Sequence of chain 3.A:
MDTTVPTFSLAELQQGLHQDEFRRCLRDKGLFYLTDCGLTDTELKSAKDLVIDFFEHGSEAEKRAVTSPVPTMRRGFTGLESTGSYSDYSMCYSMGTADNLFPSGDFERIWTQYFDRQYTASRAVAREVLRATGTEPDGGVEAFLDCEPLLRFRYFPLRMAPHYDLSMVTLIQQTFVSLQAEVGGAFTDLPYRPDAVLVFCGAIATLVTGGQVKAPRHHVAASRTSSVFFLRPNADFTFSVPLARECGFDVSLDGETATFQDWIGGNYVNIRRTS

Binding-site contacts:
Ligand atom C1 contacts residue HIS183 of chain 3.A at 3.9 Å.
Ligand atom O2 contacts residue HIS243 of chain 3.A at 4.2 Å.
Ligand atom C1 contacts residue PHE264 of chain 3.A at 4.0 Å (hydrophobic).
Ligand atom O2 contacts residue MET180 of chain 3.A at 3.9 Å.
Ligand atom C1 contacts residue VAL262 of chain 3.A at 4.2 Å (hydrophobic).
Ligand atom O5 contacts residue MET180 of chain 3.A at 4.0 Å.
Ligand atom O3 contacts residue ILE192 of chain 3.A at 4.0 Å.
Ligand atom C5 contacts residue ARG258 of chain 3.A at 3.5 Å.
Ligand atom O5 contacts residue ASP185 of chain 3.A at 4.3 Å.
Ligand atom O5 contacts residue HIS183 of chain 3.A at 3.3 Å (h-bond).
Ligand atom O4 contacts residue ARG258 of chain 3.A at 2.9 Å (salt-bridge).
Ligand atom C3 contacts residue MET180 of chain 3.A at 3.6 Å (hydrophobic).
Ligand atom O2 contacts residue PHE264 of chain 3.A at 3.7 Å.
Ligand atom O4 contacts residue VAL262 of chain 3.A at 4.3 Å.
Ligand atom O1 contacts residue MET180 of chain 3.A at 3.6 Å.
Ligand atom C2 contacts residue FE1 of chain 3.B at 3.0 Å.
Ligand atom C3 contacts residue VAL262 of chain 3.A at 4.1 Å (hydrophobic).
Ligand atom O1 contacts residue PHE264 of chain 3.A at 3.9 Å.
Ligand atom O1 contacts residue VAL262 of chain 3.A at 4.0 Å.
Ligand atom C2 contacts residue HIS183 of chain 3.A at 4.0 Å.
Ligand atom C2 contacts residue MET180 of chain 3.A at 3.5 Å (hydrophobic).
Ligand atom O3 contacts residue SER260 of chain 3.A at 3.8 Å.
Ligand atom O1 contacts residue FE1 of chain 3.B at 4.2 Å.
Ligand atom O4 contacts residue SER260 of chain 3.A at 2.8 Å (h-bond).
Ligand atom O2 contacts residue FE1 of chain 3.B at 2.1 Å.
Ligand atom C1 contacts residue FE1 of chain 3.B at 3.0 Å.
Ligand atom O3 contacts residue LEU204 of chain 3.A at 3.9 Å.
Ligand atom O2 contacts residue ILE305 of chain 3.A at 3.7 Å.
Ligand atom C4 contacts residue VAL245 of chain 3.A at 3.8 Å (hydrophobic).
Ligand atom O5 contacts residue HIS243 of chain 3.A at 3.1 Å (h-bond).
Ligand atom O2 contacts residue ASP185 of chain 3.A at 3.2 Å (salt-bridge).
Ligand atom O4 contacts residue VAL245 of chain 3.A at 4.1 Å.
Ligand atom C4 contacts residue LEU204 of chain 3.A at 4.0 Å (hydrophobic).
Ligand atom C5 contacts residue SER260 of chain 3.A at 3.6 Å.
Ligand atom O2 contacts residue HIS183 of chain 3.A at 3.2 Å (h-bond).
Ligand atom O5 contacts residue FE1 of chain 3.B at 2.2 Å.
Ligand atom C5 contacts residue VAL245 of chain 3.A at 3.9 Å (hydrophobic).
Ligand atom O3 contacts residue ARG258 of chain 3.A at 2.7 Å (salt-bridge).
Ligand atom C4 contacts residue ILE192 of chain 3.A at 4.0 Å (hydrophobic).
Ligand atom C1 contacts residue MET180 of chain 3.A at 3.6 Å (hydrophobic).

The small molecule below binds the protein below.
Small molecule (SMILES): O=C(O)CCC(=O)C(=O)O